Binding-site contacts:
Ligand atom C5 contacts residue LEU61 of chain 1.A at 4.2 Å (hydrophobic).
Ligand atom C7 contacts residue ASN63 of chain 1.A at 3.6 Å.
Ligand atom O7 contacts residue ASN63 of chain 1.A at 3.9 Å.
Ligand atom C2 contacts residue ASN63 of chain 1.A at 2.5 Å.
Ligand atom C2 contacts residue SER65 of chain 1.A at 3.8 Å.
Ligand atom C3 contacts residue ASN63 of chain 1.A at 3.8 Å.
Ligand atom C4 contacts residue ASN63 of chain 1.A at 4.2 Å.
Ligand atom C3 contacts residue SER65 of chain 1.A at 4.0 Å.
Ligand atom N2 contacts residue SER65 of chain 1.A at 3.8 Å.
Ligand atom O6 contacts residue LEU61 of chain 1.A at 3.9 Å.
Ligand atom O5 contacts residue ASN63 of chain 1.A at 2.4 Å (h-bond).
Ligand atom C5 contacts residue ASN63 of chain 1.A at 3.6 Å.
Ligand atom C1 contacts residue SER65 of chain 1.A at 3.1 Å.
Ligand atom N2 contacts residue ASN63 of chain 1.A at 2.9 Å (h-bond).
Ligand atom C1 contacts residue ASN63 of chain 1.A at 1.4 Å.
Ligand atom O5 contacts residue SER65 of chain 1.A at 4.0 Å.
Ligand atom C5 contacts residue SER65 of chain 1.A at 4.2 Å.

Sequence of chain 1.A:
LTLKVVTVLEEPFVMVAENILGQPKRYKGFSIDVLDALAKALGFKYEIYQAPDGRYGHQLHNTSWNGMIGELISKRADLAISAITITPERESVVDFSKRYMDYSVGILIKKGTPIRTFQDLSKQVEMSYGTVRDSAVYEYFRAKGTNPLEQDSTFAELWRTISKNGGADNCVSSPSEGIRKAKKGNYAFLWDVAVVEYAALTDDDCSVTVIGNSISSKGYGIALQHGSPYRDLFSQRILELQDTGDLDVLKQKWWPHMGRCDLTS

The protein below binds the small molecule below.
Small molecule (SMILES): CC(=O)N[C@@H]1[C@@H](O)[C@H](O)[C@@H](CO)O[C@H]1O